Binding-site contacts:
Ligand atom C3 contacts residue ASN343 of chain 1.B at 3.8 Å.
Ligand atom N2 contacts residue ASN343 of chain 1.B at 3.0 Å (h-bond).
Ligand atom C7 contacts residue ASN343 of chain 1.B at 3.3 Å.
Ligand atom C8 contacts residue PHE342 of chain 1.B at 3.8 Å (hydrophobic).
Ligand atom C8 contacts residue LEU368 of chain 1.B at 4.0 Å (hydrophobic).
Ligand atom C8 contacts residue GLY339 of chain 1.B at 3.5 Å.
Ligand atom O5 contacts residue ASN343 of chain 1.B at 2.2 Å (h-bond).
Ligand atom C1 contacts residue ASN343 of chain 1.B at 1.5 Å.
Ligand atom C4 contacts residue ASN343 of chain 1.B at 4.1 Å.
Ligand atom O7 contacts residue ASN343 of chain 1.B at 3.1 Å (h-bond).
Ligand atom C7 contacts residue PHE342 of chain 1.B at 4.5 Å (hydrophobic).
Ligand atom O7 contacts residue PHE338 of chain 1.B at 4.1 Å.
Ligand atom C7 contacts residue PHE338 of chain 1.B at 3.9 Å (hydrophobic).
Ligand atom C8 contacts residue PHE338 of chain 1.B at 3.0 Å (hydrophobic).
Ligand atom C5 contacts residue ASN343 of chain 1.B at 3.5 Å.
Ligand atom C2 contacts residue ASN343 of chain 1.B at 2.4 Å.
Ligand atom O7 contacts residue GLY339 of chain 1.B at 3.1 Å.
Ligand atom C7 contacts residue GLY339 of chain 1.B at 3.8 Å.

This protein binds this small molecule.
Small molecule (SMILES): CC(=O)N[C@@H]1[C@@H](O)[C@H](O)[C@@H](CO)O[C@H]1O

Sequence of chain 1.B:
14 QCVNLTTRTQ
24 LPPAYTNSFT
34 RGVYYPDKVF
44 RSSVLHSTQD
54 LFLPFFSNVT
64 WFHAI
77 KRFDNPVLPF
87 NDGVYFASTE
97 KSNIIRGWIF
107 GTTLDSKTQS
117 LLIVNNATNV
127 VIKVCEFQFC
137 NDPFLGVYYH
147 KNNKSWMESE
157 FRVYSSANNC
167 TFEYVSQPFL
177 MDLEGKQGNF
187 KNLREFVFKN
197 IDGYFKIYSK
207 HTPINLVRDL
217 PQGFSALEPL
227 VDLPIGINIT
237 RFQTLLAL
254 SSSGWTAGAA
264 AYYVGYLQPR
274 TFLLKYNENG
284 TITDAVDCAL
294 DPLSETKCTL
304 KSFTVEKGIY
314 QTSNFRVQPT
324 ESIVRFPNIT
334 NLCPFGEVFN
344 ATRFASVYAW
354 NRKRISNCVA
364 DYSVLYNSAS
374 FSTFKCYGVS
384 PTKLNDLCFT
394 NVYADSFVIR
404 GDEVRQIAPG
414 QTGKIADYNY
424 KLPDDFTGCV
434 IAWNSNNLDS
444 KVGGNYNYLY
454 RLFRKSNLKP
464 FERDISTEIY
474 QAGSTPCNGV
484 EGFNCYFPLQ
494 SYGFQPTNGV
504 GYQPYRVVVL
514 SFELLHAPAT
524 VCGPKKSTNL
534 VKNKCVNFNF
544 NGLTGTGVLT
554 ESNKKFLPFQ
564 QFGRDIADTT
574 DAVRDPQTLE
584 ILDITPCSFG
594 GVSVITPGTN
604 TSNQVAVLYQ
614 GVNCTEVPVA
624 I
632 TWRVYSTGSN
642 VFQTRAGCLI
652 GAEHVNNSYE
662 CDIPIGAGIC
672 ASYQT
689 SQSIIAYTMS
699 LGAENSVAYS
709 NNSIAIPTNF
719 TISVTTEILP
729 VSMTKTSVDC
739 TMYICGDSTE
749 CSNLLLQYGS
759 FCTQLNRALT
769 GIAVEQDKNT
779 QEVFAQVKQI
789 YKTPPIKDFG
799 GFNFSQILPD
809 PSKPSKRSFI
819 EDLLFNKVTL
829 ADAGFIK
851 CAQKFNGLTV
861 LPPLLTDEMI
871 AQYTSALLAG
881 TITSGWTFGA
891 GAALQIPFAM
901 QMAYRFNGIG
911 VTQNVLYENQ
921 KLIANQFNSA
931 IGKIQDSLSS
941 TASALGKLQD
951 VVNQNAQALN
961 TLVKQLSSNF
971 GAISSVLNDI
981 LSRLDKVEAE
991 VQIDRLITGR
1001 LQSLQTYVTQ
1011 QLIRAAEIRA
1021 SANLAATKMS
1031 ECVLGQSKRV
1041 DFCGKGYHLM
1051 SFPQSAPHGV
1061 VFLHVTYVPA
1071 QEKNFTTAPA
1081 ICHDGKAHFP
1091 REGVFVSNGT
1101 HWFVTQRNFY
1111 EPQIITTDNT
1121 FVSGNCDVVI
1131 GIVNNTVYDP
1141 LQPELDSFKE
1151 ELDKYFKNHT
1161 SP